Binding-site contacts:
Ligand atom N contacts residue GLN74 of chain 1.B at 3.1 Å (h-bond).
Ligand atom C2 contacts residue LYS92 of chain 1.B at 4.3 Å.
Ligand atom C5 contacts residue THR11 of chain 1.B at 4.1 Å.
Ligand atom C2 contacts residue ILE96 of chain 1.B at 3.7 Å (hydrophobic).
Ligand atom C contacts residue PRO9 of chain 1.B at 4.4 Å (hydrophobic).
Ligand atom C contacts residue ILE96 of chain 1.B at 3.7 Å (hydrophobic).
Ligand atom O contacts residue PRO9 of chain 1.B at 3.9 Å.
Ligand atom C contacts residue PHE93 of chain 1.B at 3.7 Å (hydrophobic).
Ligand atom C3 contacts residue LYS92 of chain 1.B at 3.8 Å.
Ligand atom C7 contacts residue THR11 of chain 1.B at 3.5 Å.
Ligand atom C4 contacts residue GLN74 of chain 1.B at 4.4 Å.
Ligand atom C contacts residue GLU87 of chain 1.B at 4.1 Å.
Ligand atom C7 contacts residue PHE100 of chain 1.B at 4.4 Å (hydrophobic).
Ligand atom O contacts residue ILE96 of chain 1.B at 3.8 Å.
Ligand atom C5 contacts residue ILE96 of chain 1.B at 4.4 Å (hydrophobic).
Ligand atom C2 contacts residue GLU87 of chain 1.B at 3.4 Å.
Ligand atom C7 contacts residue PRO9 of chain 1.B at 4.0 Å (hydrophobic).
Ligand atom C6 contacts residue ILE96 of chain 1.B at 3.9 Å (hydrophobic).
Ligand atom C5 contacts residue TYR72 of chain 1.B at 3.4 Å (hydrophobic).
Ligand atom C3 contacts residue GLU87 of chain 1.B at 3.8 Å.
Ligand atom C4 contacts residue TYR72 of chain 1.B at 3.6 Å (hydrophobic).
Ligand atom C3 contacts residue ILE96 of chain 1.B at 4.2 Å (hydrophobic).
Ligand atom C8 contacts residue GLN74 of chain 1.B at 3.6 Å.
Ligand atom C7 contacts residue PHE10 of chain 1.B at 3.5 Å (hydrophobic).
Ligand atom C7 contacts residue TYR72 of chain 1.B at 3.4 Å (hydrophobic).
Ligand atom C8 contacts residue TYR72 of chain 1.B at 3.9 Å (hydrophobic).
Ligand atom O contacts residue TYR72 of chain 1.B at 3.4 Å.
Ligand atom C1 contacts residue TYR72 of chain 1.B at 3.7 Å (hydrophobic).
Ligand atom C6 contacts residue TYR72 of chain 1.B at 3.4 Å (hydrophobic).
Ligand atom C3 contacts residue TYR72 of chain 1.B at 3.5 Å (hydrophobic).
Ligand atom C1 contacts residue ILE96 of chain 1.B at 3.5 Å (hydrophobic).
Ligand atom N contacts residue TYR72 of chain 1.B at 4.4 Å.
Ligand atom C2 contacts residue TYR72 of chain 1.B at 3.6 Å (hydrophobic).
Ligand atom C contacts residue TYR72 of chain 1.B at 3.7 Å (hydrophobic).
Ligand atom N contacts residue THR11 of chain 1.B at 3.3 Å.

This small molecule binds to this protein.
Small molecule (SMILES): COc1cc(CN)ccc1C

Sequence of chain 1.B:
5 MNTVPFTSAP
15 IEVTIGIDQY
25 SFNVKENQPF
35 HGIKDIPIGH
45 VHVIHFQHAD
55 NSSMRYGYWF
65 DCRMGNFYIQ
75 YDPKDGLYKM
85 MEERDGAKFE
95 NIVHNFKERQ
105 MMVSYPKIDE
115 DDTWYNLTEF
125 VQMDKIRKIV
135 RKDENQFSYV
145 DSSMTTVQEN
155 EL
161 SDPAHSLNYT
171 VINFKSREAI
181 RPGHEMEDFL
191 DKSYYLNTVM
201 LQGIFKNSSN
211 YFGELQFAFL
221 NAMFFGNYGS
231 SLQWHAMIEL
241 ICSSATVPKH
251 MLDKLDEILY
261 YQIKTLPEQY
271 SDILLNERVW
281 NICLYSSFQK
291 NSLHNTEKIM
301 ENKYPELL